Binding-site contacts:
Ligand atom C2 contacts residue TRP257 of chain 1.D at 3.9 Å (hydrophobic).
Ligand atom C1 contacts residue SER115 of chain 1.D at 4.2 Å.
Ligand atom O5 contacts residue ALA116 of chain 1.D at 3.6 Å.
Ligand atom C6 contacts residue ALA116 of chain 1.D at 4.4 Å (hydrophobic).
Ligand atom C5 contacts residue ASN113 of chain 1.D at 3.7 Å.
Ligand atom O5 contacts residue TRP257 of chain 1.D at 4.1 Å.
Ligand atom N2 contacts residue TRP257 of chain 1.D at 4.3 Å.
Ligand atom C1 contacts residue ALA116 of chain 1.D at 4.2 Å (hydrophobic).
Ligand atom O6 contacts residue ALA116 of chain 1.D at 3.4 Å.
Ligand atom C3 contacts residue ASN113 of chain 1.D at 3.8 Å.
Ligand atom C5 contacts residue SER115 of chain 1.D at 4.0 Å.
Ligand atom C2 contacts residue ASN113 of chain 1.D at 2.4 Å.
Ligand atom C6 contacts residue LEU261 of chain 1.D at 4.0 Å (hydrophobic).
Ligand atom O7 contacts residue TRP257 of chain 1.D at 3.1 Å.
Ligand atom N2 contacts residue ASN113 of chain 1.D at 2.9 Å (h-bond).
Ligand atom C1 contacts residue ASN113 of chain 1.D at 1.5 Å.
Ligand atom C1 contacts residue TRP257 of chain 1.D at 4.1 Å (hydrophobic).
Ligand atom C7 contacts residue TRP257 of chain 1.D at 3.9 Å (hydrophobic).
Ligand atom C7 contacts residue ASN113 of chain 1.D at 3.6 Å.
Ligand atom O5 contacts residue ASN113 of chain 1.D at 2.4 Å (h-bond).
Ligand atom O6 contacts residue SER115 of chain 1.D at 3.7 Å.
Ligand atom C6 contacts residue SER115 of chain 1.D at 4.4 Å.
Ligand atom O6 contacts residue LEU261 of chain 1.D at 4.1 Å.
Ligand atom O7 contacts residue ASN113 of chain 1.D at 4.0 Å.
Ligand atom O5 contacts residue SER115 of chain 1.D at 4.1 Å.
Ligand atom C4 contacts residue ASN113 of chain 1.D at 4.2 Å.

This protein binds this small molecule.
Small molecule (SMILES): CC(=O)N[C@@H]1[C@@H](O)[C@H](O)[C@@H](CO)O[C@H]1O

Sequence of chain 1.D:
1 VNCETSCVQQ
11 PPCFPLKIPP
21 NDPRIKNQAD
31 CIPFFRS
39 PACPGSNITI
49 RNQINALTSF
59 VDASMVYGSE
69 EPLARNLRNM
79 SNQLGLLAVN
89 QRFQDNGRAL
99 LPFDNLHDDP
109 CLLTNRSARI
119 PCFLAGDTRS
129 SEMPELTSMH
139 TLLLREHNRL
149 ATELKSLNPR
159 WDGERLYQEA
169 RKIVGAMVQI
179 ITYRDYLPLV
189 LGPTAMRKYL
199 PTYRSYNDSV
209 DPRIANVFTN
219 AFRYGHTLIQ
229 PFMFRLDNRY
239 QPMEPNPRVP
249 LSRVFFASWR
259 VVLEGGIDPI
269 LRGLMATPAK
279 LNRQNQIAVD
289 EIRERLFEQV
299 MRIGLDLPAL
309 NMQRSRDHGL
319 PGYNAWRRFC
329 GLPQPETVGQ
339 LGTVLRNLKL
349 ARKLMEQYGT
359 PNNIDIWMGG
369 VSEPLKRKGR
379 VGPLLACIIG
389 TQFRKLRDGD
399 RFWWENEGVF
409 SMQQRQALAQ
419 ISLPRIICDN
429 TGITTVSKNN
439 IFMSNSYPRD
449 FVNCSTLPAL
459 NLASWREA